Binding-site contacts:
Ligand atom C04 contacts residue PHE283 of chain 1.C at 3.8 Å (hydrophobic).
Ligand atom C02 contacts residue LEU229 of chain 1.C at 3.8 Å (hydrophobic).
Ligand atom C21 contacts residue GLU275 of chain 1.C at 3.3 Å.
Ligand atom N14 contacts residue GLY279 of chain 1.C at 3.6 Å.
Ligand atom CL05 contacts residue LEU229 of chain 1.C at 3.7 Å.
Ligand atom N06 contacts residue PHE283 of chain 1.C at 3.9 Å.
Ligand atom C19 contacts residue MET267 of chain 1.C at 3.7 Å (hydrophobic).
Ligand atom N17 contacts residue MET267 of chain 1.C at 3.8 Å.
Ligand atom C12 contacts residue GLN280 of chain 1.C at 3.4 Å.
Ligand atom C11 contacts residue GLN280 of chain 1.C at 3.4 Å.
Ligand atom C22 contacts residue TYR247 of chain 1.C at 3.5 Å (hydrophobic).
Ligand atom C15 contacts residue MET267 of chain 1.C at 3.7 Å (hydrophobic).
Ligand atom C12 contacts residue TYR247 of chain 1.C at 3.4 Å (hydrophobic).
Ligand atom C02 contacts residue PHE283 of chain 1.C at 3.7 Å (hydrophobic).
Ligand atom C01 contacts residue ILE246 of chain 1.C at 3.7 Å (hydrophobic).
Ligand atom C12 contacts residue GLY279 of chain 1.C at 3.7 Å.
Ligand atom C09 contacts residue GLN280 of chain 1.C at 3.4 Å.
Ligand atom C11 contacts residue TYR247 of chain 1.C at 3.2 Å (hydrophobic).
Ligand atom N18 contacts residue MET267 of chain 1.C at 3.5 Å.
Ligand atom C15 contacts residue TYR247 of chain 1.C at 3.6 Å (hydrophobic).
Ligand atom C07 contacts residue PHE283 of chain 1.C at 3.7 Å (hydrophobic).
Ligand atom C21 contacts residue VAL276 of chain 1.C at 3.7 Å (hydrophobic).
Ligand atom C21 contacts residue LYS272 of chain 1.C at 3.5 Å.
Ligand atom CL05 contacts residue SER231 of chain 1.C at 2.9 Å.
Ligand atom N14 contacts residue TYR247 of chain 1.C at 2.5 Å (h-bond).
Ligand atom C23 contacts residue GLY279 of chain 1.C at 3.7 Å.
Ligand atom C12 contacts residue PHE283 of chain 1.C at 3.7 Å (hydrophobic).
Ligand atom C04 contacts residue ILE246 of chain 1.C at 3.4 Å (hydrophobic).
Ligand atom C20 contacts residue PRO266 of chain 1.C at 3.7 Å (hydrophobic).
Ligand atom C15 contacts residue GLY279 of chain 1.C at 3.5 Å.
Ligand atom C03 contacts residue PHE283 of chain 1.C at 3.5 Å (hydrophobic).
Ligand atom N16 contacts residue GLY279 of chain 1.C at 3.9 Å.
Ligand atom N18 contacts residue GLY279 of chain 1.C at 3.8 Å.
Ligand atom CL05 contacts residue TYR78 of chain 1.C at 3.8 Å.
Ligand atom C13 contacts residue GLY279 of chain 1.C at 3.4 Å.
Ligand atom N10 contacts residue GLN280 of chain 1.C at 2.9 Å (h-bond).
Ligand atom C19 contacts residue PRO266 of chain 1.C at 3.9 Å (hydrophobic).
Ligand atom N17 contacts residue GLY279 of chain 1.C at 3.4 Å (h-bond).
Ligand atom C13 contacts residue TYR247 of chain 1.C at 3.2 Å (hydrophobic).
Ligand atom N08 contacts residue PHE250 of chain 1.C at 3.5 Å.

A protein and the small-molecule ligand that binds it are described below.
Small molecule (SMILES): Cn1nc(N2CCCC2)nc1CCc1nc2ccc(Cl)cn2n1

Sequence of chain 1.C:
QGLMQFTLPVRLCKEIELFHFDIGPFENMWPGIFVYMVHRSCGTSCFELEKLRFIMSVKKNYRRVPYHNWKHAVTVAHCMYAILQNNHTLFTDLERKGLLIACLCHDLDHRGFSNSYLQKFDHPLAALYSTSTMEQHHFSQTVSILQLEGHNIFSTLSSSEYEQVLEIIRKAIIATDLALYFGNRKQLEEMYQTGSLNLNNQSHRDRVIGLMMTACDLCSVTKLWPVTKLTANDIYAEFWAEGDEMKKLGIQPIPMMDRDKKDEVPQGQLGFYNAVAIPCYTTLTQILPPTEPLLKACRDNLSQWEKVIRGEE